Sequence of chain 1.RA:
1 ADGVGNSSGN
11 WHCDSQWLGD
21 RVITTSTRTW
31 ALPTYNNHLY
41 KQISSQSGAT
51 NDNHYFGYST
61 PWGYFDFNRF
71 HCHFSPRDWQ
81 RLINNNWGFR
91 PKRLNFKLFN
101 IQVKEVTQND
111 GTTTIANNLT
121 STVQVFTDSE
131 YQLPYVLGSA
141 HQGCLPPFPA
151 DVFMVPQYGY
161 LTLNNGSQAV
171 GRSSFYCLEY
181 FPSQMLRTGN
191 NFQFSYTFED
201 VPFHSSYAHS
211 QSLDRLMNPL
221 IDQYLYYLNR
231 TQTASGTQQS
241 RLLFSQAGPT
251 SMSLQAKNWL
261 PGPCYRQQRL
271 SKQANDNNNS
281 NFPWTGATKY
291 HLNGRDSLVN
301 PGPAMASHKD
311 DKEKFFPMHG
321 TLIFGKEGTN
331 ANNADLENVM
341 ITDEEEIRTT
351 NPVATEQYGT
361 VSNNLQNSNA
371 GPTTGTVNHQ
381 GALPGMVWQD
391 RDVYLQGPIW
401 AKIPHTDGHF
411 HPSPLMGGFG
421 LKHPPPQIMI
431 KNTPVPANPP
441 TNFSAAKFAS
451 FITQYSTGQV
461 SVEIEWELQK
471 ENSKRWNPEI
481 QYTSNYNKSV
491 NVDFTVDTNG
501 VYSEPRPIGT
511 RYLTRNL

Binding-site contacts:
Ligand atom C2 contacts residue PRO202 of chain 1.RA at 4.0 Å (hydrophobic).
Ligand atom N7 contacts residue HIS411 of chain 1.RA at 3.7 Å.
Ligand atom N6 contacts residue VAL201 of chain 1.RA at 4.5 Å.
Ligand atom N9 contacts residue HIS411 of chain 1.RA at 4.5 Å.
Ligand atom N1 contacts residue PRO412 of chain 1.RA at 3.7 Å.
Ligand atom C8 contacts residue PRO202 of chain 1.RA at 4.4 Å (hydrophobic).
Ligand atom O3' contacts residue HIS409 of chain 1.SA at 4.4 Å.
Ligand atom O3P contacts residue PRO202 of chain 1.RA at 4.1 Å.
Ligand atom C5 contacts residue PRO202 of chain 1.RA at 3.9 Å (hydrophobic).
Ligand atom N1 contacts residue GLY420 of chain 1.RA at 3.2 Å (h-bond).
Ligand atom C2' contacts residue HIS411 of chain 1.RA at 4.3 Å.
Ligand atom N9 contacts residue PRO412 of chain 1.RA at 4.4 Å.
Ligand atom C6 contacts residue VAL201 of chain 1.RA at 4.5 Å (hydrophobic).
Ligand atom N6 contacts residue SER413 of chain 1.RA at 3.6 Å.
Ligand atom C2 contacts residue PRO412 of chain 1.RA at 4.2 Å (hydrophobic).
Ligand atom C8 contacts residue HIS411 of chain 1.RA at 3.4 Å.
Ligand atom C2 contacts residue GLY420 of chain 1.RA at 3.8 Å.
Ligand atom O5' contacts residue PRO202 of chain 1.RA at 4.1 Å.
Ligand atom C6 contacts residue PRO412 of chain 1.RA at 3.6 Å (hydrophobic).
Ligand atom C4 contacts residue PRO202 of chain 1.RA at 4.0 Å (hydrophobic).
Ligand atom N3 contacts residue PRO202 of chain 1.RA at 4.2 Å.
Ligand atom O4' contacts residue PRO202 of chain 1.RA at 4.4 Å.
Ligand atom N7 contacts residue SER413 of chain 1.RA at 4.3 Å.
Ligand atom C6 contacts residue PRO202 of chain 1.RA at 4.0 Å (hydrophobic).
Ligand atom N3 contacts residue PRO412 of chain 1.RA at 4.0 Å.
Ligand atom C5 contacts residue PRO412 of chain 1.RA at 4.1 Å (hydrophobic).
Ligand atom C4 contacts residue PRO412 of chain 1.RA at 4.1 Å (hydrophobic).
Ligand atom N6 contacts residue GLY420 of chain 1.RA at 3.6 Å.
Ligand atom N1 contacts residue VAL201 of chain 1.RA at 4.0 Å.
Ligand atom N9 contacts residue PRO202 of chain 1.RA at 4.3 Å.
Ligand atom P contacts residue PRO202 of chain 1.RA at 4.4 Å.
Ligand atom N7 contacts residue PRO202 of chain 1.RA at 4.2 Å.
Ligand atom C6 contacts residue SER413 of chain 1.RA at 4.4 Å.
Ligand atom N1 contacts residue PRO202 of chain 1.RA at 4.0 Å.
Ligand atom C5' contacts residue PRO202 of chain 1.RA at 4.2 Å (hydrophobic).
Ligand atom N6 contacts residue PRO412 of chain 1.RA at 3.6 Å.
Ligand atom C6 contacts residue GLY420 of chain 1.RA at 4.3 Å.
Ligand atom O1P contacts residue PRO202 of chain 1.RA at 4.1 Å.

This protein binds this small molecule.
Small molecule (SMILES): Nc1ncnc2c1ncn2[C@H]1C[C@H](O)[C@@H](COP(=O)(O)O)O1

Sequence of chain 1.SA:
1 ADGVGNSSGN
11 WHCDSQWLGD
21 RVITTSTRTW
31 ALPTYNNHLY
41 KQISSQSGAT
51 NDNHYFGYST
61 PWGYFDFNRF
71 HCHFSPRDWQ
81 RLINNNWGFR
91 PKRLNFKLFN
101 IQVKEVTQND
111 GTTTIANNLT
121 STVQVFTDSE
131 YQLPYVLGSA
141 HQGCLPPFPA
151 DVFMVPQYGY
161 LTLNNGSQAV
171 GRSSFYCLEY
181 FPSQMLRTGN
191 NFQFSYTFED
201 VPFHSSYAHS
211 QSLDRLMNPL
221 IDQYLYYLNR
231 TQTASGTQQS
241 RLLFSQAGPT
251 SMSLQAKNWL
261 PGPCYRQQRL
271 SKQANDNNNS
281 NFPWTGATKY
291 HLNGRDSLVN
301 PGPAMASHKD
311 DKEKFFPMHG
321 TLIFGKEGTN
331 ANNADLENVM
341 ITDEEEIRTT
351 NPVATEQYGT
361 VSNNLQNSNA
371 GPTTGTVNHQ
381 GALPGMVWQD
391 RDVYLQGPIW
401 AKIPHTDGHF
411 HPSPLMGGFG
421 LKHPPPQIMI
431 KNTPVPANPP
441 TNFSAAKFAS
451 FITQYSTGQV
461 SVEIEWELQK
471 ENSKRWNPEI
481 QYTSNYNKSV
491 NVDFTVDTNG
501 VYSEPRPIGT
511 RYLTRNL